Binding-site contacts:
Ligand atom OD1 contacts residue GLU199 of chain 4.W at 3.4 Å (salt-bridge).
Ligand atom CZ contacts residue HIS431 of chain 4.W at 3.4 Å.
Ligand atom O contacts residue ARG193 of chain 4.W at 2.8 Å (salt-bridge).
Ligand atom CE1 contacts residue VAL432 of chain 4.W at 3.8 Å (hydrophobic).
Ligand atom CG contacts residue TYR288 of chain 7.W at 3.4 Å (hydrophobic).
Ligand atom C contacts residue ARG193 of chain 4.W at 3.3 Å.
Ligand atom CD contacts residue HIS431 of chain 4.W at 3.8 Å.
Ligand atom CD1 contacts residue ARG193 of chain 4.W at 3.7 Å.
Ligand atom OH contacts residue THR430 of chain 4.W at 3.4 Å.
Ligand atom CZ contacts residue THR219 of chain 7.W at 3.2 Å.
Ligand atom CZ contacts residue ARG193 of chain 4.W at 3.1 Å.
Ligand atom CZ contacts residue MET223 of chain 7.W at 2.9 Å (hydrophobic).
Ligand atom N contacts residue ARG193 of chain 4.W at 3.8 Å.
Ligand atom ND2 contacts residue TYR188 of chain 4.W at 3.5 Å (h-bond).
Ligand atom OH contacts residue LEU283 of chain 7.W at 3.8 Å.
Ligand atom CG contacts residue GLU199 of chain 4.W at 3.6 Å.
Ligand atom CE1 contacts residue MET223 of chain 7.W at 3.3 Å (hydrophobic).
Ligand atom CG contacts residue GLU289 of chain 7.W at 3.6 Å.
Ligand atom CB contacts residue LEU189 of chain 4.W at 3.8 Å (hydrophobic).
Ligand atom OH contacts residue HIS431 of chain 4.W at 2.9 Å (h-bond).
Ligand atom CE1 contacts residue THR219 of chain 7.W at 3.9 Å.
Ligand atom CG1 contacts residue PHE436 of chain 4.W at 3.4 Å (hydrophobic).
Ligand atom CG2 contacts residue LEU189 of chain 4.W at 2.8 Å (hydrophobic).
Ligand atom CE1 contacts residue ARG193 of chain 4.W at 3.1 Å.
Ligand atom CD1 contacts residue HIS431 of chain 4.W at 3.3 Å.
Ligand atom CE2 contacts residue ARG193 of chain 4.W at 3.8 Å.
Ligand atom ND2 contacts residue GLU199 of chain 4.W at 2.9 Å (salt-bridge).
Ligand atom CB contacts residue GLU289 of chain 7.W at 3.8 Å.
Ligand atom CE2 contacts residue MET223 of chain 7.W at 3.5 Å (hydrophobic).
Ligand atom CD2 contacts residue MET223 of chain 7.W at 3.7 Å (hydrophobic).
Ligand atom CD1 contacts residue GLU289 of chain 7.W at 3.0 Å.
Ligand atom CE1 contacts residue GLU289 of chain 7.W at 3.6 Å.
Ligand atom CG2 contacts residue TYR188 of chain 4.W at 3.9 Å (hydrophobic).
Ligand atom CE1 contacts residue HIS431 of chain 4.W at 3.0 Å.
Ligand atom CG1 contacts residue ARG435 of chain 4.W at 3.8 Å.
Ligand atom CA contacts residue ARG193 of chain 4.W at 3.8 Å.
Ligand atom O contacts residue ARG435 of chain 4.W at 3.5 Å (salt-bridge).
Ligand atom OH contacts residue MET223 of chain 7.W at 2.2 Å (h-bond).
Ligand atom CB contacts residue ARG435 of chain 4.W at 3.7 Å.
Ligand atom CG contacts residue HIS431 of chain 4.W at 3.8 Å.

The small molecule below binds the protein below.
Small molecule (SMILES): CC(C)[C@H](NC(=O)[C@@H]1CCCN1C(=O)[C@H](CC(N)=O)NC(=O)[C@@H](N)Cc1ccccc1)C(=O)N[C@@H](Cc1ccc(O)cc1)C(=O)N1CCC[C@H]1C(=O)N[C@H](C=O)Cc1ccc(O)cc1

Sequence of chain 4.W:
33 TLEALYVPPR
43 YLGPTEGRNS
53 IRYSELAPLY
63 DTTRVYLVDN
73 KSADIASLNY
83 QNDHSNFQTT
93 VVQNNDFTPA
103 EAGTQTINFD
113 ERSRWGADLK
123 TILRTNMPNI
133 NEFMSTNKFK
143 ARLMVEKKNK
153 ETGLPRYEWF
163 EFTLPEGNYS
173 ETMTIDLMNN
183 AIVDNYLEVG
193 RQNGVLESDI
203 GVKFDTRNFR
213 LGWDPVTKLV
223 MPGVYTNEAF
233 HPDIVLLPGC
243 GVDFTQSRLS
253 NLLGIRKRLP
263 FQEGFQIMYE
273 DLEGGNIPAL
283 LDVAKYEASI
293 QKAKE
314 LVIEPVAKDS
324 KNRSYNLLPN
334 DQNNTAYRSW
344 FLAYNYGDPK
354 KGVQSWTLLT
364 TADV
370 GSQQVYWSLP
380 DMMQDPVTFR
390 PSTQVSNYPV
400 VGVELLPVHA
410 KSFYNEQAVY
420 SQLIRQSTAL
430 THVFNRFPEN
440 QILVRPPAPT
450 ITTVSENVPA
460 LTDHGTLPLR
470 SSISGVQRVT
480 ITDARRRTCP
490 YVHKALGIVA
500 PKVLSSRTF

Sequence of chain 7.W:
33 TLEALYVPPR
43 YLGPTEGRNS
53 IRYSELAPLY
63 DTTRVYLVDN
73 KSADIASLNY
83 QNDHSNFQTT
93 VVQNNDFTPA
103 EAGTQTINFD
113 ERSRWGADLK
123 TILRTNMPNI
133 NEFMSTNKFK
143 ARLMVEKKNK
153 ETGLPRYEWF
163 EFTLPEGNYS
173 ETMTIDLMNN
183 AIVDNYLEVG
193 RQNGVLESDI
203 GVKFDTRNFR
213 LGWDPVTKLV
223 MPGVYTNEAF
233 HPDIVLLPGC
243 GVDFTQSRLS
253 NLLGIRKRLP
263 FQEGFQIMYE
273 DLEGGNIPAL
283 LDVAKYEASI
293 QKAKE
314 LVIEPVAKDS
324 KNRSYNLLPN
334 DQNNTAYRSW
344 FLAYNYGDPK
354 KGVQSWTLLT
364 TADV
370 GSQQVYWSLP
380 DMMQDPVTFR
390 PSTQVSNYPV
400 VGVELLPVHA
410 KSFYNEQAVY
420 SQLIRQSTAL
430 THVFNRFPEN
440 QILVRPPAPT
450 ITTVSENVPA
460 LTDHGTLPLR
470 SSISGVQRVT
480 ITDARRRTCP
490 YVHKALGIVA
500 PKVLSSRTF